Sequence of chain 1.A:
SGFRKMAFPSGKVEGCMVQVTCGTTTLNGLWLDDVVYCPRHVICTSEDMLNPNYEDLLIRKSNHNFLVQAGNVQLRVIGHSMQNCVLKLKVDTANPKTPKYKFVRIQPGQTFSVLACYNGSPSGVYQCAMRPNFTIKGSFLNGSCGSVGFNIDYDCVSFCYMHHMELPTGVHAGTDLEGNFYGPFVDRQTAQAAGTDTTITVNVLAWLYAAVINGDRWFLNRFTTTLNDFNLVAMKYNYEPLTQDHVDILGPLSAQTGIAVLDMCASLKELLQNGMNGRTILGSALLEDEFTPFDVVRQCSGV

A protein and the small-molecule ligand that binds it are described below.
Small molecule (SMILES): CC(C)(O)c1ccc2cncc(NC(=O)[C@@H]3CCNc4ccc(Cl)cc43)c2c1

Sequence of chain 1.B:
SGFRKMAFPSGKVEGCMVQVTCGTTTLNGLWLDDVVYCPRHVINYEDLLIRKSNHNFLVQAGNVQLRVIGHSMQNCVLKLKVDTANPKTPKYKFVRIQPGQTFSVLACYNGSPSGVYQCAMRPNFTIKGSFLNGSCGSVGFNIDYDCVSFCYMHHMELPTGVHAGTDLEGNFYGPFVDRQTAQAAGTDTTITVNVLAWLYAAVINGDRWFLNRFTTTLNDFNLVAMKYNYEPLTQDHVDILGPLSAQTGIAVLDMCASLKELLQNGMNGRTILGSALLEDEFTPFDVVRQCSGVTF

Binding-site contacts:
Ligand atom N2 contacts residue GLN189 of chain 1.B at 3.0 Å (h-bond).
Ligand atom C17 contacts residue MET165 of chain 1.B at 3.7 Å (hydrophobic).
Ligand atom C7 contacts residue PHE140 of chain 1.B at 3.5 Å (hydrophobic).
Ligand atom C6 contacts residue ASN142 of chain 1.B at 3.9 Å.
Ligand atom N contacts residue PHE140 of chain 1.B at 3.9 Å.
Ligand atom C15 contacts residue GLN189 of chain 1.B at 3.7 Å.
Ligand atom C17 contacts residue HIS164 of chain 1.B at 3.9 Å.
Ligand atom C15 contacts residue ARG188 of chain 1.B at 3.9 Å.
Ligand atom O1 contacts residue GLU166 of chain 1.B at 3.1 Å (salt-bridge).
Ligand atom C18 contacts residue MET165 of chain 1.B at 3.6 Å (hydrophobic).
Ligand atom C5 contacts residue GLU166 of chain 1.B at 3.5 Å.
Ligand atom C7 contacts residue SER144 of chain 1.B at 3.9 Å.
Ligand atom C7 contacts residue GLU166 of chain 1.B at 3.6 Å.
Ligand atom C7 contacts residue LEU141 of chain 1.B at 3.6 Å (hydrophobic).
Ligand atom C5 contacts residue ASN142 of chain 1.B at 3.8 Å.
Ligand atom N contacts residue LEU141 of chain 1.B at 3.9 Å.
Ligand atom N1 contacts residue CYS145 of chain 1.B at 3.8 Å.
Ligand atom CL contacts residue HIS164 of chain 1.B at 3.7 Å.
Ligand atom C5 contacts residue PHE140 of chain 1.B at 3.9 Å (hydrophobic).
Ligand atom C8 contacts residue CYS145 of chain 1.B at 3.9 Å (hydrophobic).
Ligand atom C18 contacts residue HIS41 of chain 1.B at 3.9 Å.
Ligand atom N contacts residue GLU166 of chain 1.B at 3.9 Å.
Ligand atom C6 contacts residue GLU166 of chain 1.B at 3.7 Å.
Ligand atom CL contacts residue MET165 of chain 1.B at 3.9 Å.
Ligand atom C8 contacts residue HIS163 of chain 1.B at 3.3 Å.
Ligand atom N contacts residue HIS163 of chain 1.B at 2.8 Å (h-bond).
Ligand atom C10 contacts residue MET165 of chain 1.B at 4.0 Å (hydrophobic).
Ligand atom C14 contacts residue GLN189 of chain 1.B at 3.8 Å.
Ligand atom O1 contacts residue MET165 of chain 1.B at 3.4 Å.
Ligand atom C18 contacts residue HIS164 of chain 1.B at 3.3 Å.
Ligand atom C6 contacts residue LEU141 of chain 1.B at 3.8 Å (hydrophobic).
Ligand atom N contacts residue SER144 of chain 1.B at 3.4 Å (h-bond).
Ligand atom C8 contacts residue MET165 of chain 1.B at 4.0 Å (hydrophobic).
Ligand atom CL contacts residue HIS41 of chain 1.B at 3.4 Å.
Ligand atom C5 contacts residue LEU141 of chain 1.B at 3.9 Å (hydrophobic).
Ligand atom C7 contacts residue HIS163 of chain 1.B at 4.0 Å.
Ligand atom C13 contacts residue GLN189 of chain 1.B at 3.9 Å.
Ligand atom C16 contacts residue ARG188 of chain 1.B at 3.7 Å.
Ligand atom CL contacts residue ASP187 of chain 1.B at 3.5 Å.
Ligand atom C8 contacts residue GLU166 of chain 1.B at 3.8 Å.